Sequence of chain 1.B:
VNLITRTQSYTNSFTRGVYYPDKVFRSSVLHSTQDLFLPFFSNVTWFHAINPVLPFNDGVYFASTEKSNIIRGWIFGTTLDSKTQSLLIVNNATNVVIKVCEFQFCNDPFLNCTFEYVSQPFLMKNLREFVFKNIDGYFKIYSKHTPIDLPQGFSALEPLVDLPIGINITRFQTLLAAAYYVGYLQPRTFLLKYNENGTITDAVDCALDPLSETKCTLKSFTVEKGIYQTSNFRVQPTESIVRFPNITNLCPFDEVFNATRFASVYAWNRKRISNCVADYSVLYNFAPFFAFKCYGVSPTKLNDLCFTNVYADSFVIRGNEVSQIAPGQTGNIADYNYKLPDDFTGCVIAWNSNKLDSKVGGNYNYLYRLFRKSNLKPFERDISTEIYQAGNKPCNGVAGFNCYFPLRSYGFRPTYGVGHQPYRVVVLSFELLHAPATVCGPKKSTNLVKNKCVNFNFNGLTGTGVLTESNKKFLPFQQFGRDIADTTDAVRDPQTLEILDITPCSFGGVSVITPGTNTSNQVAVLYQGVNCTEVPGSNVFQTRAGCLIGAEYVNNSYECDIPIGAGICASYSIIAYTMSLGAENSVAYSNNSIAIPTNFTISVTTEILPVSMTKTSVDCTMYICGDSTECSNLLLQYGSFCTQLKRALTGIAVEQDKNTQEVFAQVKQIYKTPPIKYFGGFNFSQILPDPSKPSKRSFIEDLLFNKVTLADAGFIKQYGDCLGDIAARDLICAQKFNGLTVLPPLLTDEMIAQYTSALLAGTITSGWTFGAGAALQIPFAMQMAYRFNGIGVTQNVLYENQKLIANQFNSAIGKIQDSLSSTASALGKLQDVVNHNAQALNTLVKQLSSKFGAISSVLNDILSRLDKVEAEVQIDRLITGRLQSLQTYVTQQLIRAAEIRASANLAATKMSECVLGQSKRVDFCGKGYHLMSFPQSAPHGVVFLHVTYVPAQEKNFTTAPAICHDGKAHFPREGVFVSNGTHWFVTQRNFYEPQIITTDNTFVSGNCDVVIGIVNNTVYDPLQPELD

Binding-site contacts:
Ligand atom O5 contacts residue ASN328 of chain 1.B at 2.4 Å (h-bond).
Ligand atom O5 contacts residue GLN577 of chain 1.B at 4.1 Å.
Ligand atom C8 contacts residue ASN328 of chain 1.B at 4.0 Å.
Ligand atom C3 contacts residue ASN328 of chain 1.B at 3.8 Å.
Ligand atom C6 contacts residue GLN577 of chain 1.B at 3.7 Å.
Ligand atom C2 contacts residue ASN328 of chain 1.B at 2.4 Å.
Ligand atom C5 contacts residue GLN577 of chain 1.B at 3.8 Å.
Ligand atom O7 contacts residue ASN328 of chain 1.B at 3.6 Å.
Ligand atom C5 contacts residue ASN328 of chain 1.B at 3.7 Å.
Ligand atom C7 contacts residue ASN328 of chain 1.B at 3.5 Å.
Ligand atom C4 contacts residue ASN328 of chain 1.B at 4.2 Å.
Ligand atom C1 contacts residue ASN328 of chain 1.B at 1.4 Å.
Ligand atom N2 contacts residue ASN328 of chain 1.B at 2.9 Å (h-bond).

This small molecule binds to this protein.
Small molecule (SMILES): CC(=O)N[C@@H]1[C@@H](O)[C@H](O)[C@@H](CO)O[C@H]1O